Binding-site contacts:
Ligand atom CMC contacts residue GLY266 of chain 1.B at 3.5 Å.
Ligand atom C3B contacts residue THR269 of chain 1.B at 3.0 Å.
Ligand atom C3C contacts residue GLY266 of chain 1.B at 3.4 Å.
Ligand atom CHB contacts residue PRO393 of chain 1.B at 3.5 Å (hydrophobic).
Ligand atom C1A contacts residue PHE88 of chain 1.B at 3.5 Å (hydrophobic).
Ligand atom O2D contacts residue LEU87 of chain 1.B at 3.3 Å (h-bond).
Ligand atom NB contacts residue CYS401 of chain 1.B at 3.2 Å (h-bond).
Ligand atom ND contacts residue CYS401 of chain 1.B at 3.3 Å (h-bond).
Ligand atom CBB contacts residue ALA407 of chain 1.B at 3.4 Å (hydrophobic).
Ligand atom C1A contacts residue CMO1 of chain 1.M at 3.5 Å.
Ligand atom CGA contacts residue LYS70 of chain 1.B at 3.3 Å.
Ligand atom C4D contacts residue PHE88 of chain 1.B at 3.3 Å (hydrophobic).
Ligand atom CAB contacts residue THR269 of chain 1.B at 3.4 Å.
Ligand atom C4A contacts residue CMO1 of chain 1.M at 3.4 Å.
Ligand atom C1C contacts residue ALA265 of chain 1.B at 3.1 Å (hydrophobic).
Ligand atom NA contacts residue CMO1 of chain 1.M at 2.5 Å.
Ligand atom O1D contacts residue TRP97 of chain 1.B at 2.8 Å (h-bond).
Ligand atom O2D contacts residue ARG399 of chain 1.B at 2.8 Å (salt-bridge).
Ligand atom CBC contacts residue PHE108 of chain 1.B at 3.3 Å (hydrophobic).
Ligand atom CMD contacts residue ILE402 of chain 1.B at 3.5 Å (hydrophobic).
Ligand atom RU contacts residue CYS401 of chain 1.B at 2.4 Å.
Ligand atom C4B contacts residue THR269 of chain 1.B at 3.1 Å.
Ligand atom O2A contacts residue PHE332 of chain 1.B at 3.3 Å.
Ligand atom C1B contacts residue CMO1 of chain 1.M at 3.5 Å.
Ligand atom RU contacts residue CMO1 of chain 1.M at 1.7 Å.
Ligand atom NA contacts residue CYS401 of chain 1.B at 3.4 Å.
Ligand atom C3D contacts residue PHE88 of chain 1.B at 3.5 Å (hydrophobic).
Ligand atom C2C contacts residue GLY266 of chain 1.B at 3.4 Å.
Ligand atom ND contacts residue CMO1 of chain 1.M at 2.8 Å.
Ligand atom NB contacts residue CMO1 of chain 1.M at 2.8 Å.
Ligand atom CMA contacts residue PRO393 of chain 1.B at 3.4 Å (hydrophobic).
Ligand atom NC contacts residue ALA265 of chain 1.B at 3.3 Å (h-bond).
Ligand atom CHA contacts residue CYS401 of chain 1.B at 3.5 Å (hydrophobic).
Ligand atom CHA contacts residue PHE88 of chain 1.B at 3.3 Å (hydrophobic).
Ligand atom C2C contacts residue ALA265 of chain 1.B at 3.3 Å (hydrophobic).
Ligand atom O1A contacts residue LYS70 of chain 1.B at 2.9 Å (salt-bridge).
Ligand atom CBB contacts residue PHE394 of chain 1.B at 3.3 Å (hydrophobic).
Ligand atom CAC contacts residue GLY266 of chain 1.B at 3.3 Å.
Ligand atom NC contacts residue CMO1 of chain 1.M at 2.9 Å.
Ligand atom NC contacts residue CYS401 of chain 1.B at 3.0 Å (h-bond).

A protein and the small-molecule ligand that binds it are described below.
Small molecule (SMILES): CCC1=C(C)C2=N3->[Ru@@]45<-N6=C(C=c7c(CCC(=O)O)c(C)c(n74)=C2)C(CCC(=O)O)=C(C)C6=Cc2c(CC)c(C)c(n25)C=C13

Sequence of chain 1.B:
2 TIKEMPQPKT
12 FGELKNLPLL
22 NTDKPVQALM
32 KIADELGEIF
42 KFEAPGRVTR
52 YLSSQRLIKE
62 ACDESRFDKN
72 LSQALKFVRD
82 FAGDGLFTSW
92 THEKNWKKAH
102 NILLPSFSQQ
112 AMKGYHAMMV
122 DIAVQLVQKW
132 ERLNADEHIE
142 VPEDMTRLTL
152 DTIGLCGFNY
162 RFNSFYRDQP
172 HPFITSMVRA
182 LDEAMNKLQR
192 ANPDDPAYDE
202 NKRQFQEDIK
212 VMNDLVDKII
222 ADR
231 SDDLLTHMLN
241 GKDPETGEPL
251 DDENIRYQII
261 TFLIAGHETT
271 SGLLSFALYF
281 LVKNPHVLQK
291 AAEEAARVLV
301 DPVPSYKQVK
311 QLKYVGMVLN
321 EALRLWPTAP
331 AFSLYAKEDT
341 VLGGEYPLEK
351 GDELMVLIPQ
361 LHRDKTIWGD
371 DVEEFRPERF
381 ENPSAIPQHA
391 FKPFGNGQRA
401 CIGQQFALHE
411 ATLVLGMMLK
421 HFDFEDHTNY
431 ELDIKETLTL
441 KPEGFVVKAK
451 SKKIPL